This protein binds this small molecule.
Small molecule (SMILES): CC(=O)N[C@@H]1[C@@H](O)[C@H](O)[C@@H](CO)O[C@H]1O

Binding-site contacts:
Ligand atom N2 contacts residue HIS655 of chain 1.B at 4.0 Å.
Ligand atom C3 contacts residue ASN657 of chain 1.B at 3.9 Å.
Ligand atom C2 contacts residue ASN657 of chain 1.B at 2.5 Å.
Ligand atom C8 contacts residue HIS655 of chain 1.B at 3.2 Å.
Ligand atom O7 contacts residue ASN657 of chain 1.B at 4.0 Å.
Ligand atom C8 contacts residue VAL656 of chain 1.B at 4.0 Å (hydrophobic).
Ligand atom C7 contacts residue ASN657 of chain 1.B at 4.0 Å.
Ligand atom N2 contacts residue ASN657 of chain 1.B at 3.0 Å (h-bond).
Ligand atom C1 contacts residue ASN657 of chain 1.B at 1.4 Å.
Ligand atom C5 contacts residue ASN657 of chain 1.B at 3.7 Å.
Ligand atom O5 contacts residue ASN657 of chain 1.B at 2.4 Å (h-bond).
Ligand atom C7 contacts residue HIS655 of chain 1.B at 4.3 Å.
Ligand atom C4 contacts residue ASN657 of chain 1.B at 4.3 Å.

Sequence of chain 1.B:
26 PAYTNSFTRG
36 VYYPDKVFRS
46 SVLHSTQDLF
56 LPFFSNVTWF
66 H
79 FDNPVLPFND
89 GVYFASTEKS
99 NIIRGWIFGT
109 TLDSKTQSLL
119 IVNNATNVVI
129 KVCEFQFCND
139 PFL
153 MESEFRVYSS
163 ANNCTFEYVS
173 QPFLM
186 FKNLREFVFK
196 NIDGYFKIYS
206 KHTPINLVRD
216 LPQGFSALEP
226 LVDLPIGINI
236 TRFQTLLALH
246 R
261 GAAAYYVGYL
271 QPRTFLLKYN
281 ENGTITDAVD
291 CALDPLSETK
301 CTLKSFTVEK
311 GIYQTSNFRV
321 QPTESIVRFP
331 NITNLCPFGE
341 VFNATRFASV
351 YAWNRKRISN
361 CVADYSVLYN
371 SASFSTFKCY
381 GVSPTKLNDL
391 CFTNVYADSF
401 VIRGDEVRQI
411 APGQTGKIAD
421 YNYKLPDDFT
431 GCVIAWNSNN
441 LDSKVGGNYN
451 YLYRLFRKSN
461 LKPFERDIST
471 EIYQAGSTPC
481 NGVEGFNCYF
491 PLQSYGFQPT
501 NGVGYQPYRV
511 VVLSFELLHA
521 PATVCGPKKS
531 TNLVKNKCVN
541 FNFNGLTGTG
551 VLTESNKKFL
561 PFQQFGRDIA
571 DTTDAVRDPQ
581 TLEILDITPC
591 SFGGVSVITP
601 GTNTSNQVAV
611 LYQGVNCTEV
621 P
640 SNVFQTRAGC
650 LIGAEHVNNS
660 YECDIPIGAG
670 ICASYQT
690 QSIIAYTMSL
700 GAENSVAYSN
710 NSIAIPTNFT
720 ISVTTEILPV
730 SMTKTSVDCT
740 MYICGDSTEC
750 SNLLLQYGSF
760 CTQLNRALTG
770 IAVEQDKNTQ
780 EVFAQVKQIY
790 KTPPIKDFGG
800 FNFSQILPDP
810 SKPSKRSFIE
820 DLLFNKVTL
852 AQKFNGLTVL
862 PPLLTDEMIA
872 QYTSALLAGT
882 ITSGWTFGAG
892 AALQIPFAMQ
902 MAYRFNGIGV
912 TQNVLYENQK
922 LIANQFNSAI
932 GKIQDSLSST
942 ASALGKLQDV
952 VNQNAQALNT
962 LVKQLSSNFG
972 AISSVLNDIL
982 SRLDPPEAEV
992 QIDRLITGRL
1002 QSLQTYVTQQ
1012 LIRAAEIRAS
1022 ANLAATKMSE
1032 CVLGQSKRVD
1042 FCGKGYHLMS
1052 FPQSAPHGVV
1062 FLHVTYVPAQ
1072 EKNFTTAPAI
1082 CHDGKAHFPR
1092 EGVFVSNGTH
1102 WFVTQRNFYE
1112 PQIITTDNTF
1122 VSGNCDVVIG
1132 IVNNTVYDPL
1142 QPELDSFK